Binding-site contacts:
Ligand atom O08 contacts residue ARG276 of chain 1.B at 3.2 Å (salt-bridge).
Ligand atom C39 contacts residue SER234 of chain 1.B at 3.1 Å.
Ligand atom C33 contacts residue VAL23 of chain 1.B at 3.5 Å (hydrophobic).
Ligand atom O12 contacts residue ARG359 of chain 1.B at 3.8 Å.
Ligand atom C15 contacts residue PRO272 of chain 1.B at 3.1 Å (hydrophobic).
Ligand atom C42 contacts residue VAL23 of chain 1.B at 3.3 Å (hydrophobic).
Ligand atom C08 contacts residue ASP224 of chain 1.B at 3.7 Å.
Ligand atom C07 contacts residue HIS227 of chain 1.B at 2.9 Å.
Ligand atom C33 contacts residue GLU22 of chain 1.B at 3.8 Å.
Ligand atom O06 contacts residue LEU273 of chain 1.B at 3.8 Å.
Ligand atom C16 contacts residue THR274 of chain 1.B at 3.0 Å.
Ligand atom C41 contacts residue SER234 of chain 1.B at 2.7 Å.
Ligand atom O06 contacts residue PRO272 of chain 1.B at 3.1 Å (h-bond).
Ligand atom C08 contacts residue HIS227 of chain 1.B at 3.1 Å.
Ligand atom C31 contacts residue HIS227 of chain 1.B at 3.5 Å.
Ligand atom C05 contacts residue HIS227 of chain 1.B at 3.7 Å.
Ligand atom C39 contacts residue ARG318 of chain 1.B at 3.8 Å.
Ligand atom O06 contacts residue THR274 of chain 1.B at 2.9 Å (h-bond).
Ligand atom C32 contacts residue VAL23 of chain 1.B at 3.2 Å (hydrophobic).
Ligand atom O12 contacts residue GLY360 of chain 1.B at 3.5 Å (h-bond).
Ligand atom C15 contacts residue THR274 of chain 1.B at 3.6 Å.
Ligand atom C30 contacts residue HIS227 of chain 1.B at 3.6 Å.
Ligand atom O14 contacts residue HIS227 of chain 1.B at 3.0 Å.
Ligand atom O13 contacts residue ARG359 of chain 1.B at 2.8 Å (salt-bridge).
Ligand atom C07 contacts residue ASP224 of chain 1.B at 3.1 Å.
Ligand atom C09 contacts residue HIS227 of chain 1.B at 3.6 Å.
Ligand atom C41 contacts residue VAL23 of chain 1.B at 3.5 Å (hydrophobic).
Ligand atom C06 contacts residue HIS227 of chain 1.B at 3.2 Å.
Ligand atom C33 contacts residue ASP26 of chain 1.B at 3.6 Å.
Ligand atom C19 contacts residue SER275 of chain 1.B at 3.7 Å.
Ligand atom C28 contacts residue PRO358 of chain 1.B at 3.2 Å (hydrophobic).
Ligand atom C19 contacts residue THR274 of chain 1.B at 3.5 Å.
Ligand atom C13 contacts residue PHE270 of chain 1.B at 3.8 Å (hydrophobic).
Ligand atom C35 contacts residue HIS227 of chain 1.B at 3.5 Å.
Ligand atom C40 contacts residue SER234 of chain 1.B at 2.2 Å.
Ligand atom C36 contacts residue HIS227 of chain 1.B at 2.8 Å.
Ligand atom C31 contacts residue VAL23 of chain 1.B at 3.7 Å (hydrophobic).
Ligand atom C14 contacts residue THR274 of chain 1.B at 3.2 Å.
Ligand atom O13 contacts residue PRO358 of chain 1.B at 2.7 Å.
Ligand atom C44 contacts residue LEU361 of chain 1.B at 3.5 Å (hydrophobic).

Sequence of chain 1.B:
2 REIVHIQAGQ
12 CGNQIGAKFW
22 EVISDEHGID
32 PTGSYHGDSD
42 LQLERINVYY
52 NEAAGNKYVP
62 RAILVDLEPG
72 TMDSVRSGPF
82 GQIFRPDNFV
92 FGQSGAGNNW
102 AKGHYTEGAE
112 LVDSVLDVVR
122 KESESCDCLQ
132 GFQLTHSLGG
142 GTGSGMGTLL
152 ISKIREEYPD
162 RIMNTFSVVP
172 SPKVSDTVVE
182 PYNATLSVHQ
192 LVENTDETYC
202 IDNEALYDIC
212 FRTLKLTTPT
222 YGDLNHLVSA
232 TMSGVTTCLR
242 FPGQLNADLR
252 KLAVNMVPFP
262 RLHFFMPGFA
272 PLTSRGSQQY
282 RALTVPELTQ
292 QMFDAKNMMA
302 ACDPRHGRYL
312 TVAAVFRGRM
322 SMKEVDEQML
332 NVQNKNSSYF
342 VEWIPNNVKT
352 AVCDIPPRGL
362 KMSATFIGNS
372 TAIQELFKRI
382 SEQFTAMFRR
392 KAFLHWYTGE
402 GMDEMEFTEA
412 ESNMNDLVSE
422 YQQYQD

This protein binds this small molecule.
Small molecule (SMILES): CC(=O)O[C@H]1C(=O)[C@@]2(C)[C@H]([C@H](OC(=O)c3ccccc3)[C@]3(O)C[C@H](OC(=O)[C@H](O)[C@@H](NC(=O)c4ccccc4)c4ccccc4)C(C)=C1C3(C)C)[C@]1(OC(C)=O)CO[C@@H]1C[C@@H]2O